Sequence of chain 54.E:
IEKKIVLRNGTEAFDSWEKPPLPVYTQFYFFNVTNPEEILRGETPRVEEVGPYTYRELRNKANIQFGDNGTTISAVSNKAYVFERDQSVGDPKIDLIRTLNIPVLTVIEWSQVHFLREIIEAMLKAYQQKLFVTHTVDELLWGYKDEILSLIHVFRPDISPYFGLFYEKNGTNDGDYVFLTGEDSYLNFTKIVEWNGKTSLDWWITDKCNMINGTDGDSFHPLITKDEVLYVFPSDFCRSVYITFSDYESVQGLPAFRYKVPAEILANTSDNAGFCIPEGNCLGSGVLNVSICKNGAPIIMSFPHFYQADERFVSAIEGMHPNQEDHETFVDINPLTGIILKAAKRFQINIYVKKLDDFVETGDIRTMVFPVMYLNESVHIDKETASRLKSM

Sequence of chain 8.E:
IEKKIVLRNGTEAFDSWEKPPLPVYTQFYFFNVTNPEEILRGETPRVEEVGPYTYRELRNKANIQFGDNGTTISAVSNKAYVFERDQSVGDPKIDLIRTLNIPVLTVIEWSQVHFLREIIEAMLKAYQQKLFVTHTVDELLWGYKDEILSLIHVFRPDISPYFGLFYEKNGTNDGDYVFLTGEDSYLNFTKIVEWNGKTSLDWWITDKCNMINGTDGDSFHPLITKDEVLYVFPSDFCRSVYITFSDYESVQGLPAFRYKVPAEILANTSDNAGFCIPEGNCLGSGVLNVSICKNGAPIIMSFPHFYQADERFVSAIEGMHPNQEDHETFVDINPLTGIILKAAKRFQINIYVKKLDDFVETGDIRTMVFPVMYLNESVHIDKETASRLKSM

Binding-site contacts:
Ligand atom C6 contacts residue GLU55 of chain 54.E at 3.5 Å.
Ligand atom N2 contacts residue ILE109 of chain 8.E at 4.5 Å.
Ligand atom O5 contacts residue ASN44 of chain 8.E at 2.4 Å (h-bond).
Ligand atom C5 contacts residue ARG110 of chain 8.E at 4.4 Å.
Ligand atom C1 contacts residue LEU108 of chain 8.E at 3.9 Å (hydrophobic).
Ligand atom C6 contacts residue ARG110 of chain 8.E at 3.5 Å.
Ligand atom C8 contacts residue LEU108 of chain 8.E at 3.7 Å (hydrophobic).
Ligand atom N2 contacts residue LEU108 of chain 8.E at 2.7 Å (h-bond).
Ligand atom C7 contacts residue ASN44 of chain 8.E at 3.4 Å.
Ligand atom O7 contacts residue LEU108 of chain 8.E at 3.7 Å.
Ligand atom C4 contacts residue ASN44 of chain 8.E at 4.3 Å.
Ligand atom C7 contacts residue LEU108 of chain 8.E at 3.6 Å (hydrophobic).
Ligand atom C2 contacts residue ASN44 of chain 8.E at 2.5 Å.
Ligand atom O6 contacts residue GLU55 of chain 54.E at 3.7 Å.
Ligand atom C8 contacts residue ILE109 of chain 8.E at 3.8 Å (hydrophobic).
Ligand atom N2 contacts residue ASN44 of chain 8.E at 2.9 Å (h-bond).
Ligand atom C2 contacts residue LEU108 of chain 8.E at 3.5 Å (hydrophobic).
Ligand atom C3 contacts residue ASN44 of chain 8.E at 3.8 Å.
Ligand atom C8 contacts residue ASN44 of chain 8.E at 4.5 Å.
Ligand atom C7 contacts residue THR146 of chain 8.E at 4.2 Å.
Ligand atom O7 contacts residue ASN44 of chain 8.E at 3.7 Å.
Ligand atom C3 contacts residue LEU108 of chain 8.E at 3.5 Å (hydrophobic).
Ligand atom O3 contacts residue LEU108 of chain 8.E at 4.0 Å.
Ligand atom O6 contacts residue VAL45 of chain 8.E at 3.9 Å.
Ligand atom C8 contacts residue THR146 of chain 8.E at 4.1 Å.
Ligand atom C1 contacts residue ASN44 of chain 8.E at 1.4 Å.
Ligand atom O6 contacts residue ARG110 of chain 8.E at 2.9 Å (salt-bridge).
Ligand atom C5 contacts residue ASN44 of chain 8.E at 3.7 Å.
Ligand atom C8 contacts residue VAL62 of chain 8.E at 3.8 Å (hydrophobic).
Ligand atom O7 contacts residue THR146 of chain 8.E at 3.3 Å.

A protein and the small-molecule ligand that binds it are described below.
Small molecule (SMILES): CC(=O)N[C@H]1[C@H](O[C@H]2[C@H](O)[C@@H](NC(C)=O)CO[C@@H]2CO)O[C@H](CO)[C@@H](O[C@@H]2O[C@H](CO)[C@@H](O)[C@H](O[C@H]3O[C@H](CO)[C@@H](O)[C@H](O)[C@@H]3O)[C@@H]2O)[C@@H]1O